This protein binds this small molecule.
Small molecule (SMILES): CC(=O)N[C@@H]1[C@@H](O)[C@H](O)[C@@H](CO)O[C@H]1O

Sequence of chain 1.A:
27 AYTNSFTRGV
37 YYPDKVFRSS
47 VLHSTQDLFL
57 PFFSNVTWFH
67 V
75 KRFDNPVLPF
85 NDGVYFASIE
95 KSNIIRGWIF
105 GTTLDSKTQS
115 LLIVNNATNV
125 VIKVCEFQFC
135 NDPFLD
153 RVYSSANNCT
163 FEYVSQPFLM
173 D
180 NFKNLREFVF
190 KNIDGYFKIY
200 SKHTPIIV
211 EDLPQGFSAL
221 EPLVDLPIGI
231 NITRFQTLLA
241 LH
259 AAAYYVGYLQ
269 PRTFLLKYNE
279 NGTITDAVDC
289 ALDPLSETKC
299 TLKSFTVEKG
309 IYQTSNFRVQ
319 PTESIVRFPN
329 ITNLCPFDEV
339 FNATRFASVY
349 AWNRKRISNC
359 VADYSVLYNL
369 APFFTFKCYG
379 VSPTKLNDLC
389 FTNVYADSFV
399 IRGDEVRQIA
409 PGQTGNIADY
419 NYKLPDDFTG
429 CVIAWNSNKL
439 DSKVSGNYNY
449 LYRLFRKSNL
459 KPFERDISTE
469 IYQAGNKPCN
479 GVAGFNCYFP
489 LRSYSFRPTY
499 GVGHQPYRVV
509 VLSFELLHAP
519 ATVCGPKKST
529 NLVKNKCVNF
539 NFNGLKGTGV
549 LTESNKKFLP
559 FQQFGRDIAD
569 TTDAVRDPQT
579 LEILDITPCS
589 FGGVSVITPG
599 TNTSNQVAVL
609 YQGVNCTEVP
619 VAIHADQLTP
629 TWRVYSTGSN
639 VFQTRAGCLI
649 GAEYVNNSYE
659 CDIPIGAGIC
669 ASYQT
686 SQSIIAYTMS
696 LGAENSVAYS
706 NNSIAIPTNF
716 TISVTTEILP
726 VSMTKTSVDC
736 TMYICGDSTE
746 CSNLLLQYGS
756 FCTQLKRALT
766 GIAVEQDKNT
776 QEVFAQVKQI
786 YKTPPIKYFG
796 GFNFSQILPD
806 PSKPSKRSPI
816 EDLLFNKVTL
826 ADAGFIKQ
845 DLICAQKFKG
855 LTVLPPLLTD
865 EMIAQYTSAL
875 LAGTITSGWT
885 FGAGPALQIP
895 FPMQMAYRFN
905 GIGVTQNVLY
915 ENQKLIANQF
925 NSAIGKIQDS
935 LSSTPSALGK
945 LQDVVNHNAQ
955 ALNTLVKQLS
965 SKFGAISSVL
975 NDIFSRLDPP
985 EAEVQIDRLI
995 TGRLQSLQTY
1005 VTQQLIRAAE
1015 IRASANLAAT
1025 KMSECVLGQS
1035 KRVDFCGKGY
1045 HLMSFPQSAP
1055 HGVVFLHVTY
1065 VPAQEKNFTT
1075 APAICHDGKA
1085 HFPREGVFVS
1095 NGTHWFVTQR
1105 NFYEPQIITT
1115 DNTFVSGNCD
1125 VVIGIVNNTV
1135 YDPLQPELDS

Binding-site contacts:
Ligand atom O5 contacts residue TYR793 of chain 1.C at 4.1 Å.
Ligand atom C1 contacts residue ASN706 of chain 1.A at 1.4 Å.
Ligand atom C3 contacts residue ASN706 of chain 1.A at 3.8 Å.
Ligand atom O5 contacts residue ASN706 of chain 1.A at 2.4 Å (h-bond).
Ligand atom C2 contacts residue ASN706 of chain 1.A at 2.4 Å.
Ligand atom C7 contacts residue ASN706 of chain 1.A at 4.1 Å.
Ligand atom C4 contacts residue ASN706 of chain 1.A at 4.2 Å.
Ligand atom C2 contacts residue TYR793 of chain 1.C at 4.2 Å (hydrophobic).
Ligand atom N2 contacts residue ASN706 of chain 1.A at 2.8 Å (h-bond).
Ligand atom C8 contacts residue ILE1127 of chain 1.A at 3.8 Å (hydrophobic).
Ligand atom C5 contacts residue ASN706 of chain 1.A at 3.6 Å.
Ligand atom O6 contacts residue TYR793 of chain 1.C at 4.1 Å.

Sequence of chain 1.C:
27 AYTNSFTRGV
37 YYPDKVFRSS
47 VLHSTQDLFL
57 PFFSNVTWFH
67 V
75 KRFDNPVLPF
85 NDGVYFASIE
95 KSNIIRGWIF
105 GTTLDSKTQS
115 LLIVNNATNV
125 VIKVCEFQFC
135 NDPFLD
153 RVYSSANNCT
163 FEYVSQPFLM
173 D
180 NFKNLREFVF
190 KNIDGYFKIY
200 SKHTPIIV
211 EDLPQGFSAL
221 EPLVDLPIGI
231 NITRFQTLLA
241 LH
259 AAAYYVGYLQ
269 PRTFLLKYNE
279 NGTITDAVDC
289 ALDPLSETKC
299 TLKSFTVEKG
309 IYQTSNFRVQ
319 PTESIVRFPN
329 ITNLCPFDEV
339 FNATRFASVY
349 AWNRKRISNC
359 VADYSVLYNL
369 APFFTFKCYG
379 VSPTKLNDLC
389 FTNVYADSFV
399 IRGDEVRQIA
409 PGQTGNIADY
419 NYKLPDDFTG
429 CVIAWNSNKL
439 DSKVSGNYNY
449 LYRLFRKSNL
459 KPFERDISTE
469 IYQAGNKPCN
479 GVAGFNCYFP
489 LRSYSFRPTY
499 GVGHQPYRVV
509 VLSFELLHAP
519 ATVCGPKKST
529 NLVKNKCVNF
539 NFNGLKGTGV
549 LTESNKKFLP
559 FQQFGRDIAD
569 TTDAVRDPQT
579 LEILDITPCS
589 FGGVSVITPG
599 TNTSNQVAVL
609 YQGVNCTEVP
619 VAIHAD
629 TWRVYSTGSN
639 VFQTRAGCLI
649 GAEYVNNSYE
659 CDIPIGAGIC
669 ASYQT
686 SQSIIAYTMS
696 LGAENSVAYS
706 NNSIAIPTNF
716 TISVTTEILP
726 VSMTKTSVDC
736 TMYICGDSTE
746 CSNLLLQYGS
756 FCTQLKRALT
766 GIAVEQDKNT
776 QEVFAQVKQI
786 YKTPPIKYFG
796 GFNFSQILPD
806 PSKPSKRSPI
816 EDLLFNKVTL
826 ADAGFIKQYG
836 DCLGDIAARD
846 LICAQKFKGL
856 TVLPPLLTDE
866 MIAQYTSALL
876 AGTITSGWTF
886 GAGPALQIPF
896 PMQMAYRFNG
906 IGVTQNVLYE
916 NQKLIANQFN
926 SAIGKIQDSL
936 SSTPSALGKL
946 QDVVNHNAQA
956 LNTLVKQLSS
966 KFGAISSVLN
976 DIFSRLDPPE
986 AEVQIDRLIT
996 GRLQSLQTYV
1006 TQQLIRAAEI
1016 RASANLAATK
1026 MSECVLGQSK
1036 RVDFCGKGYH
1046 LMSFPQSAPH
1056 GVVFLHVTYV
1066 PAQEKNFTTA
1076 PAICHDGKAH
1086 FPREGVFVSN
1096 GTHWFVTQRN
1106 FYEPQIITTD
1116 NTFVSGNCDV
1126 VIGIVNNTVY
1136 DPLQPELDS